Binding-site contacts:
Ligand atom C5 contacts residue ASN53 of chain 1.B at 3.6 Å.
Ligand atom C7 contacts residue ASN48 of chain 1.B at 4.3 Å.
Ligand atom O7 contacts residue SER54 of chain 1.B at 3.4 Å.
Ligand atom C4 contacts residue ASN53 of chain 1.B at 4.1 Å.
Ligand atom C8 contacts residue SER54 of chain 1.B at 4.3 Å.
Ligand atom C3 contacts residue ASN53 of chain 1.B at 3.7 Å.
Ligand atom C7 contacts residue SER54 of chain 1.B at 4.2 Å.
Ligand atom N2 contacts residue GLU35 of chain 1.B at 4.5 Å.
Ligand atom C8 contacts residue PHE47 of chain 1.B at 4.3 Å (hydrophobic).
Ligand atom O7 contacts residue ASN53 of chain 1.B at 3.6 Å (h-bond).
Ligand atom C8 contacts residue GLU35 of chain 1.B at 3.6 Å.
Ligand atom C7 contacts residue ASN53 of chain 1.B at 3.5 Å.
Ligand atom C1 contacts residue ASN48 of chain 1.B at 4.3 Å.
Ligand atom C8 contacts residue SER55 of chain 1.B at 4.1 Å.
Ligand atom N2 contacts residue ASN48 of chain 1.B at 3.9 Å.
Ligand atom N2 contacts residue ASN53 of chain 1.B at 3.0 Å (h-bond).
Ligand atom C1 contacts residue ASN53 of chain 1.B at 1.4 Å.
Ligand atom C2 contacts residue ASN53 of chain 1.B at 2.4 Å.
Ligand atom C8 contacts residue ASN53 of chain 1.B at 3.8 Å.
Ligand atom O5 contacts residue ASN53 of chain 1.B at 2.3 Å (h-bond).
Ligand atom C8 contacts residue VAL46 of chain 1.B at 3.5 Å (hydrophobic).
Ligand atom O7 contacts residue SER55 of chain 1.B at 2.8 Å (h-bond).
Ligand atom C7 contacts residue SER55 of chain 1.B at 3.7 Å.
Ligand atom O6 contacts residue TYR51 of chain 1.B at 4.4 Å.
Ligand atom C8 contacts residue ASN48 of chain 1.B at 4.0 Å.

Sequence of chain 1.B:
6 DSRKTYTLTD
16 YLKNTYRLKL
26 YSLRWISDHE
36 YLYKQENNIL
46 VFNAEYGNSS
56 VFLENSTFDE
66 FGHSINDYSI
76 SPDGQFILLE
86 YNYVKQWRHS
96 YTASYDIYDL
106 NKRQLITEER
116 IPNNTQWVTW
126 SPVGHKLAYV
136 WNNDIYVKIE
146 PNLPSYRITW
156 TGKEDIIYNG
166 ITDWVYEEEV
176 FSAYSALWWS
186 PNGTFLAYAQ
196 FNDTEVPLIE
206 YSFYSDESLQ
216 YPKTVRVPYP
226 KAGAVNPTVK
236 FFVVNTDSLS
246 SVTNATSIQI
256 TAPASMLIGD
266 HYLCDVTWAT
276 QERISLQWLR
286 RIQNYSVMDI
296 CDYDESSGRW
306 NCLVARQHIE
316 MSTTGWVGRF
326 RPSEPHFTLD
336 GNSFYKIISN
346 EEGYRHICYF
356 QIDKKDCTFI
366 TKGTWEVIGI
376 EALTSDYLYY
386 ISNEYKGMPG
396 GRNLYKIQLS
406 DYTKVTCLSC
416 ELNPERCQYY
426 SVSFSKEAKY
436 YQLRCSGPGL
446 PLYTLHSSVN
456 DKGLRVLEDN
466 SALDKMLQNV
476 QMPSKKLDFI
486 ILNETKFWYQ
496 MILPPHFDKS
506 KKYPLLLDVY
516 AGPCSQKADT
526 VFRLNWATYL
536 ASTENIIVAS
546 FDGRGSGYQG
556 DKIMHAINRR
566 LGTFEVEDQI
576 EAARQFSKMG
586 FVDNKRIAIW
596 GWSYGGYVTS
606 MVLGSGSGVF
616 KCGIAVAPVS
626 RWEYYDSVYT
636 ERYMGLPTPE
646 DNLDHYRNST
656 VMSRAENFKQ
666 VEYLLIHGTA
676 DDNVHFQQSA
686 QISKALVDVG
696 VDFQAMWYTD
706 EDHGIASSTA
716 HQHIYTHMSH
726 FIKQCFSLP

This small molecule binds to this protein.
Small molecule (SMILES): CC(=O)N[C@@H]1[C@@H](O)[C@H](O)[C@@H](CO)O[C@H]1O